A protein and the small-molecule ligand that binds it are described below.
Small molecule (SMILES): CC(C)=CCOP(=O)(O)O

Sequence of chain 11.A:
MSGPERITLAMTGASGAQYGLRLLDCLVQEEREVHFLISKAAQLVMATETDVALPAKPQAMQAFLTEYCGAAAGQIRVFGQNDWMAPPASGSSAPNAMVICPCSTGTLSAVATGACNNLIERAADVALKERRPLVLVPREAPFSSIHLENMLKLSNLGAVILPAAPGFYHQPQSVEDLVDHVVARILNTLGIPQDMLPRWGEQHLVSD

Sequence of chain 1.A:
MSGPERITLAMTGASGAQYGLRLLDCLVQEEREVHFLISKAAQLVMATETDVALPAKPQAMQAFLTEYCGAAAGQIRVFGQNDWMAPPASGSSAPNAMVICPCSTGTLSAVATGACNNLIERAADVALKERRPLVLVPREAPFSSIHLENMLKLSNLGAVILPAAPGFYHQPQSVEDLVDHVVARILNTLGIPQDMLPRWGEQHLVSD

Sequence of chain 3.A:
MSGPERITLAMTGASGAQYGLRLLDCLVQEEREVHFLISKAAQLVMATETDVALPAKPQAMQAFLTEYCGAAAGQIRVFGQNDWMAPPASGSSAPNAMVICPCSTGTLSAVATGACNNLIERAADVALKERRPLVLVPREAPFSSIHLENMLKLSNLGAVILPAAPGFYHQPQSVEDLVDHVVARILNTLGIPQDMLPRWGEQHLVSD

Binding-site contacts:
Ligand atom OAH contacts residue ARG143 of chain 11.A at 3.5 Å (salt-bridge).
Ligand atom OAE contacts residue LYS150 of chain 11.A at 2.7 Å (salt-bridge).
Ligand atom OAE contacts residue GLY112 of chain 11.A at 2.7 Å (h-bond).
Ligand atom CAG contacts residue TYR190 of chain 1.A at 3.6 Å (hydrophobic).
Ligand atom OAH contacts residue SER111 of chain 11.A at 2.8 Å (h-bond).
Ligand atom OAH contacts residue TYR190 of chain 1.A at 3.8 Å.
Ligand atom OAH contacts residue GLY112 of chain 11.A at 3.8 Å.
Ligand atom OAE contacts residue GLU161 of chain 3.A at 3.7 Å.
Ligand atom PAJ contacts residue GLY112 of chain 11.A at 3.9 Å.
Ligand atom CAA contacts residue TRP105 of chain 11.A at 3.3 Å (hydrophobic).
Ligand atom OAC contacts residue ARG143 of chain 11.A at 3.0 Å (salt-bridge).
Ligand atom OAC contacts residue GLU161 of chain 3.A at 2.5 Å (salt-bridge).
Ligand atom OAD contacts residue ARG206 of chain 1.A at 2.8 Å (salt-bridge).
Ligand atom OAE contacts residue SER111 of chain 11.A at 3.6 Å.
Ligand atom OAC contacts residue LYS150 of chain 11.A at 3.8 Å.
Ligand atom OAC contacts residue ARG160 of chain 3.A at 3.5 Å (salt-bridge).
Ligand atom CAB contacts residue SER111 of chain 11.A at 3.8 Å.
Ligand atom OAE contacts residue ARG206 of chain 1.A at 3.0 Å (salt-bridge).
Ligand atom PAJ contacts residue ARG206 of chain 1.A at 3.8 Å.
Ligand atom PAJ contacts residue GLU161 of chain 3.A at 3.5 Å.
Ligand atom PAJ contacts residue TYR190 of chain 1.A at 3.8 Å.
Ligand atom CAB contacts residue TYR190 of chain 1.A at 3.7 Å (hydrophobic).
Ligand atom CAF contacts residue ARG143 of chain 11.A at 3.7 Å.
Ligand atom CAA contacts residue TRP221 of chain 1.A at 3.6 Å (hydrophobic).
Ligand atom CAI contacts residue FNR1 of chain 3.C at 3.5 Å.
Ligand atom CAF contacts residue FNR1 of chain 3.C at 3.3 Å.
Ligand atom CAA contacts residue FNR1 of chain 3.C at 3.6 Å.
Ligand atom CAI contacts residue SER111 of chain 11.A at 3.6 Å.
Ligand atom CAG contacts residue FNR1 of chain 3.C at 3.2 Å.
Ligand atom CAG contacts residue SER111 of chain 11.A at 3.8 Å.
Ligand atom PAJ contacts residue LYS150 of chain 11.A at 3.7 Å.
Ligand atom CAG contacts residue ARG143 of chain 11.A at 3.7 Å.
Ligand atom CAB contacts residue TRP221 of chain 1.A at 3.6 Å (hydrophobic).
Ligand atom OAD contacts residue TYR190 of chain 1.A at 2.8 Å (h-bond).
Ligand atom OAD contacts residue ARG160 of chain 3.A at 3.2 Å (salt-bridge).
Ligand atom CAF contacts residue SER111 of chain 11.A at 3.7 Å.
Ligand atom CAB contacts residue FNR1 of chain 3.C at 3.7 Å.
Ligand atom CAF contacts residue ALA110 of chain 11.A at 3.6 Å (hydrophobic).
Ligand atom PAJ contacts residue SER111 of chain 11.A at 3.7 Å.
Ligand atom PAJ contacts residue ARG143 of chain 11.A at 3.8 Å.